The protein below binds the small molecule below.
Small molecule (SMILES): CCCCCCCCCCO[C@@H]1O[C@H](CO)[C@@H](O[C@H]2O[C@H](CO)[C@@H](O)[C@H](O)[C@H]2O)[C@H](O)[C@H]1O

Sequence of chain 1.B:
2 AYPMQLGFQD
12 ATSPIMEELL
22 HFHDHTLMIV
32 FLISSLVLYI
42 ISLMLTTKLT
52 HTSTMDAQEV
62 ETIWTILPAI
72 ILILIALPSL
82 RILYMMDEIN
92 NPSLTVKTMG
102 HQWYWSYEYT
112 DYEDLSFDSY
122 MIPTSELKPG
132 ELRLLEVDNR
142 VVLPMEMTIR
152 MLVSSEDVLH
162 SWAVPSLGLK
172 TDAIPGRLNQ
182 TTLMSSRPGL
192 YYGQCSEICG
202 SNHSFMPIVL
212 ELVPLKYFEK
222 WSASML

Binding-site contacts:
Ligand atom C31 contacts residue MET29 of chain 1.B at 4.4 Å (hydrophobic).
Ligand atom C43 contacts residue ILE34 of chain 1.B at 3.6 Å (hydrophobic).
Ligand atom C25 contacts residue LEU75 of chain 1.B at 4.2 Å (hydrophobic).
Ligand atom C34 contacts residue ILE72 of chain 1.B at 4.3 Å (hydrophobic).
Ligand atom C43 contacts residue ILE72 of chain 1.B at 4.2 Å (hydrophobic).
Ligand atom C40 contacts residue ILE72 of chain 1.B at 4.4 Å (hydrophobic).
Ligand atom C19 contacts residue HIS26 of chain 1.B at 3.4 Å.
Ligand atom C43 contacts residue LEU33 of chain 1.B at 4.1 Å (hydrophobic).
Ligand atom C22 contacts residue LEU75 of chain 1.B at 4.5 Å (hydrophobic).
Ligand atom C31 contacts residue ILE30 of chain 1.B at 3.6 Å (hydrophobic).
Ligand atom C18 contacts residue HIS26 of chain 1.B at 3.4 Å.
Ligand atom C37 contacts residue LEU33 of chain 1.B at 4.3 Å (hydrophobic).
Ligand atom C40 contacts residue LEU33 of chain 1.B at 4.2 Å (hydrophobic).
Ligand atom C25 contacts residue ILE30 of chain 1.B at 4.1 Å (hydrophobic).
Ligand atom C28 contacts residue MET29 of chain 1.B at 4.3 Å (hydrophobic).
Ligand atom C37 contacts residue ILE72 of chain 1.B at 3.9 Å (hydrophobic).